The protein below binds the small molecule below.
Small molecule (SMILES): CC(=O)N[C@H]1[C@H]([C@H](O)[C@H](O)CO)O[C@@](O)(C(=O)O)C[C@@H]1O

Sequence of chain 1.E:
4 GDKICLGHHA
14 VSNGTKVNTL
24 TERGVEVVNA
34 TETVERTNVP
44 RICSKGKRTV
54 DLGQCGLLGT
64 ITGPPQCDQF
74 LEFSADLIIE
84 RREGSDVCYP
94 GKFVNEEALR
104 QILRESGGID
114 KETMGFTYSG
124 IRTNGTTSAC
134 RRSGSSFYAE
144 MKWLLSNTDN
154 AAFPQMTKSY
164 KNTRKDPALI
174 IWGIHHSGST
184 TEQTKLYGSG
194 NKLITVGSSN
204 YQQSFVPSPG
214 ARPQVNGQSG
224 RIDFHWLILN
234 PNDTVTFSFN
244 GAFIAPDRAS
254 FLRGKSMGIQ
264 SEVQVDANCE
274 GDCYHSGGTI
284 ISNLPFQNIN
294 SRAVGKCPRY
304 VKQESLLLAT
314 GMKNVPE

Binding-site contacts:
Ligand atom C1 contacts residue SER131 of chain 1.E at 4.1 Å.
Ligand atom C11 contacts residue LEU189 of chain 1.E at 3.7 Å (hydrophobic).
Ligand atom O10 contacts residue LEU148 of chain 1.E at 4.0 Å.
Ligand atom C2 contacts residue GLN221 of chain 1.E at 4.0 Å.
Ligand atom C9 contacts residue GLU185 of chain 1.E at 3.9 Å.
Ligand atom O9 contacts residue SER180 of chain 1.E at 3.9 Å.
Ligand atom O1A contacts residue SER131 of chain 1.E at 3.4 Å (h-bond).
Ligand atom C10 contacts residue THR129 of chain 1.E at 4.1 Å.
Ligand atom C9 contacts residue HIS178 of chain 1.E at 3.8 Å.
Ligand atom O9 contacts residue GLY181 of chain 1.E at 3.3 Å (h-bond).
Ligand atom O8 contacts residue TRP146 of chain 1.E at 4.3 Å.
Ligand atom O8 contacts residue TYR92 of chain 1.E at 2.6 Å (h-bond).
Ligand atom O10 contacts residue TRP146 of chain 1.E at 4.0 Å.
Ligand atom O7 contacts residue LEU189 of chain 1.E at 3.8 Å.
Ligand atom O1B contacts residue GLN221 of chain 1.E at 3.2 Å (h-bond).
Ligand atom C5 contacts residue THR129 of chain 1.E at 4.0 Å.
Ligand atom N5 contacts residue TRP146 of chain 1.E at 3.8 Å.
Ligand atom O10 contacts residue GLY128 of chain 1.E at 4.3 Å.
Ligand atom O10 contacts residue LEU189 of chain 1.E at 3.9 Å.
Ligand atom C6 contacts residue GLN221 of chain 1.E at 4.0 Å.
Ligand atom C1 contacts residue THR130 of chain 1.E at 4.3 Å.
Ligand atom O9 contacts residue GLU185 of chain 1.E at 3.5 Å.
Ligand atom O9 contacts residue TYR92 of chain 1.E at 4.2 Å.
Ligand atom C1 contacts residue GLN221 of chain 1.E at 3.4 Å.
Ligand atom O1B contacts residue THR130 of chain 1.E at 3.0 Å (h-bond).
Ligand atom O7 contacts residue GLU185 of chain 1.E at 3.7 Å.
Ligand atom C9 contacts residue TYR92 of chain 1.E at 4.0 Å (hydrophobic).
Ligand atom O1A contacts residue GLN221 of chain 1.E at 3.8 Å.
Ligand atom O4 contacts residue THR129 of chain 1.E at 3.4 Å (h-bond).
Ligand atom C9 contacts residue LEU189 of chain 1.E at 4.0 Å (hydrophobic).
Ligand atom C7 contacts residue TRP146 of chain 1.E at 4.3 Å (hydrophobic).
Ligand atom O1B contacts residue SER131 of chain 1.E at 3.4 Å (h-bond).
Ligand atom O6 contacts residue GLN221 of chain 1.E at 3.5 Å (h-bond).
Ligand atom C10 contacts residue LEU189 of chain 1.E at 3.9 Å (hydrophobic).
Ligand atom O10 contacts residue THR129 of chain 1.E at 4.2 Å.
Ligand atom C8 contacts residue GLN221 of chain 1.E at 4.1 Å.
Ligand atom N5 contacts residue THR129 of chain 1.E at 3.4 Å (h-bond).
Ligand atom C4 contacts residue THR129 of chain 1.E at 3.5 Å.
Ligand atom O8 contacts residue GLN221 of chain 1.E at 3.3 Å (h-bond).
Ligand atom C8 contacts residue TYR92 of chain 1.E at 3.9 Å (hydrophobic).